Binding-site contacts:
Ligand atom C3 contacts residue ASN11 of chain 3.A at 3.8 Å.
Ligand atom O5 contacts residue ASN11 of chain 3.A at 2.4 Å (h-bond).
Ligand atom O7 contacts residue ASN11 of chain 3.A at 3.9 Å.
Ligand atom C2 contacts residue ASN11 of chain 3.A at 2.5 Å.
Ligand atom C4 contacts residue ASN11 of chain 3.A at 4.2 Å.
Ligand atom C8 contacts residue ASN11 of chain 3.A at 3.9 Å.
Ligand atom N2 contacts residue ASN11 of chain 3.A at 2.9 Å (h-bond).
Ligand atom C7 contacts residue ASN11 of chain 3.A at 3.3 Å.
Ligand atom C1 contacts residue ASN11 of chain 3.A at 1.4 Å.
Ligand atom C5 contacts residue ASN11 of chain 3.A at 3.7 Å.

This small molecule binds to this protein.
Small molecule (SMILES): CC(=O)N[C@@H]1[C@@H](O)[C@H](O)[C@@H](CO)O[C@H]1O

Sequence of chain 3.A:
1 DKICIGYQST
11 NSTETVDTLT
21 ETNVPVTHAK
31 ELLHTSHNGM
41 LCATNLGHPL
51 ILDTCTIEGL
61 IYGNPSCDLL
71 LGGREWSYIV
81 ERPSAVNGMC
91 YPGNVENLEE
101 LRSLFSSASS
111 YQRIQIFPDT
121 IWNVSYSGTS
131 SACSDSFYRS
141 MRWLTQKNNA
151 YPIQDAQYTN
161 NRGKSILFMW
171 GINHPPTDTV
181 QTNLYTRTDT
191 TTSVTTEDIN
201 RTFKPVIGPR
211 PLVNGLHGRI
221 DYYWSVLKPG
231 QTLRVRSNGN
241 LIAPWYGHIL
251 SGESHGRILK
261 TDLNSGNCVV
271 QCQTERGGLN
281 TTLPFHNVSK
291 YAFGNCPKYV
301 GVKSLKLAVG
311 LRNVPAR